Sequence of chain 2.D:
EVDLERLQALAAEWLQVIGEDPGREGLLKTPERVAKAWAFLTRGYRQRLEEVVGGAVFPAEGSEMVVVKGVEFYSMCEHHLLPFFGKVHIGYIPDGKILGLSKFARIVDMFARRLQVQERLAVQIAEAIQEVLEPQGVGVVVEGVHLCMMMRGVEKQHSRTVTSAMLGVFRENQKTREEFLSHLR

Sequence of chain 1.C:
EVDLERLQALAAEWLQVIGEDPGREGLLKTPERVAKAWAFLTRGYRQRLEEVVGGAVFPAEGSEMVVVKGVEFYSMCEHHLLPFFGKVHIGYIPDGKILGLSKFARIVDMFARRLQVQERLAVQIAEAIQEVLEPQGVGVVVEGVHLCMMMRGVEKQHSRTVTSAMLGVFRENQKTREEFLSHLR

Sequence of chain 2.C:
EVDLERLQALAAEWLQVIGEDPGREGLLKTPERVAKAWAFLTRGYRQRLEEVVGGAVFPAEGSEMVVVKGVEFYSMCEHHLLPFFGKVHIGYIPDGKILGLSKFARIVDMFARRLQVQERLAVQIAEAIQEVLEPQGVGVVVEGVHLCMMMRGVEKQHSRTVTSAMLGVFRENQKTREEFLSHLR

A protein and the small-molecule ligand that binds it are described below.
Small molecule (SMILES): Nc1nc2c([nH]c(=O)n2[C@H]2C[C@H](O)[C@@H](CO[P](=O)(O)O[P](=O)(O)OP(=O)(O)O)O2)c(=O)[nH]1

Binding-site contacts:
Ligand atom N9 contacts residue HIS110 of chain 2.C at 3.2 Å (h-bond).
Ligand atom O8 contacts residue HIS111 of chain 2.C at 3.3 Å (h-bond).
Ligand atom O3B contacts residue LYS134 of chain 2.D at 3.3 Å (salt-bridge).
Ligand atom C1' contacts residue LEU132 of chain 2.D at 3.5 Å (hydrophobic).
Ligand atom N3 contacts residue GLY131 of chain 2.D at 3.5 Å.
Ligand atom C3' contacts residue SER133 of chain 2.D at 3.1 Å.
Ligand atom C8 contacts residue HIS110 of chain 2.C at 3.3 Å.
Ligand atom O3A contacts residue ARG64 of chain 1.C at 3.2 Å.
Ligand atom N1 contacts residue VAL148 of chain 2.C at 3.6 Å.
Ligand atom O2A contacts residue LYS134 of chain 2.D at 3.2 Å (salt-bridge).
Ligand atom O6 contacts residue GLN149 of chain 2.C at 2.7 Å (h-bond).
Ligand atom C8 contacts residue ZN1 of chain 2.J at 3.1 Å.
Ligand atom C2 contacts residue GLU150 of chain 2.C at 3.5 Å.
Ligand atom O8 contacts residue ZN1 of chain 2.J at 2.0 Å.
Ligand atom O6 contacts residue VAL148 of chain 2.C at 3.3 Å.
Ligand atom N3 contacts residue LEU132 of chain 2.D at 3.2 Å (h-bond).
Ligand atom O3' contacts residue LYS134 of chain 2.D at 3.2 Å.
Ligand atom C2 contacts residue LEU132 of chain 2.D at 3.5 Å (hydrophobic).
Ligand atom N2 contacts residue GLU150 of chain 2.C at 2.6 Å (salt-bridge).
Ligand atom O1A contacts residue ARG64 of chain 1.C at 2.9 Å (salt-bridge).
Ligand atom O1G contacts residue ARG137 of chain 2.D at 2.8 Å (salt-bridge).
Ligand atom N2 contacts residue LEU130 of chain 2.D at 3.1 Å (h-bond).
Ligand atom O8 contacts residue CYS179 of chain 2.C at 3.2 Å (h-bond).
Ligand atom PG contacts residue SER133 of chain 2.D at 3.4 Å.
Ligand atom C2' contacts residue SER133 of chain 2.D at 3.5 Å.
Ligand atom O3G contacts residue ARG137 of chain 2.D at 2.9 Å (salt-bridge).
Ligand atom O4' contacts residue HIS110 of chain 2.C at 3.0 Å (h-bond).
Ligand atom O1G contacts residue LYS134 of chain 2.D at 2.9 Å (salt-bridge).
Ligand atom PB contacts residue HIS111 of chain 2.C at 3.6 Å.
Ligand atom O3' contacts residue GLY131 of chain 2.D at 3.5 Å.
Ligand atom O2G contacts residue SER133 of chain 2.D at 3.1 Å (h-bond).
Ligand atom N7 contacts residue ZN1 of chain 2.J at 3.6 Å.
Ligand atom O1G contacts residue SER133 of chain 2.D at 2.7 Å (h-bond).
Ligand atom N1 contacts residue GLU150 of chain 2.C at 2.9 Å (salt-bridge).
Ligand atom O3' contacts residue SER133 of chain 2.D at 2.5 Å (h-bond).
Ligand atom O1B contacts residue ARG183 of chain 2.C at 3.3 Å (salt-bridge).
Ligand atom O1B contacts residue HIS111 of chain 2.C at 2.5 Å (h-bond).
Ligand atom O2G contacts residue ARG183 of chain 2.C at 2.9 Å (salt-bridge).
Ligand atom O3G contacts residue ARG183 of chain 2.C at 2.8 Å (salt-bridge).
Ligand atom C1' contacts residue GLY131 of chain 2.D at 3.4 Å.